Sequence of chain 1.A:
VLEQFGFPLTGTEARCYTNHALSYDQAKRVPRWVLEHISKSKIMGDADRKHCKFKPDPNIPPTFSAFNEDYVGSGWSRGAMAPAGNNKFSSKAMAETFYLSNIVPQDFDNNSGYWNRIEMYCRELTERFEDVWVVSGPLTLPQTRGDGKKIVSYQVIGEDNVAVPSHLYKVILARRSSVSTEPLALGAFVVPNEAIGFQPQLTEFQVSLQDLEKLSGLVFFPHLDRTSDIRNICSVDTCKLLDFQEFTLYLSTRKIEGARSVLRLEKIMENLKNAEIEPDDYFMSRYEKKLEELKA

A protein and the small-molecule ligand that binds it are described below.
Small molecule (SMILES): Cc1cn([C@H]2C[C@H](O[P](=O)(O)OC[C@H]3O[C@@H](n4cnc5c(=O)[nH]c(N)nc54)C[C@@H]3O[P](=O)(O)OC[C@H]3O[C@@H](n4cnc5c4NC=NC5N)C[C@@H]3O[P](=O)(O)OC[C@H]3O[C@@H](n4ccc(N)nc4=O)C[C@@H]3O[P](=O)(O)OC[C@H]3O[C@@H](n4cnc5c(=O)[nH]c(N)nc54)C[C@@H]3O[P](=O)(O)OC[C@H]3O[C@@H](n4cc(C)c(=O)[nH]c4=O)C[C@@H]3O[P](=O)(O)OC[C@H]3O[C@@H](n4cnc5c(=O)[nH]c(N)nc54)C[C@@H]3O)[C@@H](CO[P](=O)(O)O[C@H]3C[C@H](n4ccc(N)nc4=O)O[C@@H]3COP(=O)(O)O)O2)c(=O)[nH]c1=O

Binding-site contacts:
Ligand atom N1 contacts residue DT6 of chain 1.D at 2.8 Å (h-bond).
Ligand atom N2 contacts residue DC4 of chain 1.D at 2.6 Å (h-bond).
Ligand atom OP1 contacts residue ALA83 of chain 1.A at 2.9 Å (h-bond).
Ligand atom N4 contacts residue DG5 of chain 1.D at 2.9 Å (h-bond).
Ligand atom OP1 contacts residue ARG81 of chain 1.A at 3.0 Å (salt-bridge).
Ligand atom O5' contacts residue ASN114 of chain 1.A at 3.0 Å (h-bond).
Ligand atom O2 contacts residue DG5 of chain 1.D at 2.8 Å (h-bond).
Ligand atom OP1 contacts residue MG1 of chain 1.G at 2.4 Å.
Ligand atom O4 contacts residue DA3 of chain 1.D at 3.0 Å (h-bond).
Ligand atom O2 contacts residue DG9 of chain 1.D at 2.7 Å (h-bond).
Ligand atom OP1 contacts residue GLU260 of chain 1.A at 2.8 Å (salt-bridge).
Ligand atom OP1 contacts residue GLY88 of chain 1.A at 2.8 Å (h-bond).
Ligand atom C2 contacts residue DG5 of chain 1.D at 3.1 Å.
Ligand atom N2 contacts residue DG5 of chain 1.D at 3.1 Å.
Ligand atom N3 contacts residue DA8 of chain 1.D at 2.7 Å (h-bond).
Ligand atom N4 contacts residue DG9 of chain 1.D at 3.0 Å (h-bond).
Ligand atom N1 contacts residue DC7 of chain 1.D at 2.9 Å (h-bond).
Ligand atom O6 contacts residue DC2 of chain 1.D at 2.9 Å (h-bond).
Ligand atom P contacts residue MG1 of chain 1.G at 3.0 Å.
Ligand atom N3 contacts residue DG5 of chain 1.D at 2.9 Å (h-bond).
Ligand atom OP2 contacts residue ARG81 of chain 1.A at 2.8 Å (salt-bridge).
Ligand atom OP2 contacts residue ARG52 of chain 1.A at 2.9 Å (salt-bridge).
Ligand atom N3 contacts residue DA3 of chain 1.D at 2.8 Å (h-bond).
Ligand atom N1 contacts residue DC2 of chain 1.D at 2.9 Å (h-bond).
Ligand atom N3 contacts residue DG9 of chain 1.D at 2.9 Å (h-bond).
Ligand atom O4 contacts residue DA8 of chain 1.D at 3.1 Å (h-bond).
Ligand atom N2 contacts residue DC7 of chain 1.D at 2.7 Å (h-bond).
Ligand atom N1 contacts residue DC4 of chain 1.D at 2.9 Å (h-bond).
Ligand atom N2 contacts residue DC2 of chain 1.D at 2.7 Å (h-bond).
Ligand atom N6 contacts residue DT6 of chain 1.D at 2.9 Å (h-bond).
Ligand atom O3' contacts residue ASN114 of chain 1.A at 3.0 Å (h-bond).
Ligand atom O6 contacts residue DC7 of chain 1.D at 2.9 Å (h-bond).
Ligand atom O2 contacts residue SER115 of chain 1.A at 2.6 Å (h-bond).
Ligand atom O3' contacts residue MG1 of chain 1.G at 2.4 Å.
Ligand atom O6 contacts residue DA3 of chain 1.D at 3.1 Å (h-bond).
Ligand atom O2 contacts residue ASN119 of chain 1.A at 3.0 Å (h-bond).
Ligand atom O6 contacts residue DC4 of chain 1.D at 3.0 Å (h-bond).
Ligand atom OP3 contacts residue LYS91 of chain 1.A at 2.8 Å (salt-bridge).
Ligand atom OP2 contacts residue ARG52 of chain 1.A at 2.8 Å (salt-bridge).
Ligand atom N3 contacts residue DG5 of chain 1.D at 3.2 Å (h-bond).